This small molecule binds to this protein.
Small molecule (SMILES): OC[C@H]1O[C@@H](O)[C@H](O)[C@@H](O)[C@@H]1O

Sequence of chain 2.A:
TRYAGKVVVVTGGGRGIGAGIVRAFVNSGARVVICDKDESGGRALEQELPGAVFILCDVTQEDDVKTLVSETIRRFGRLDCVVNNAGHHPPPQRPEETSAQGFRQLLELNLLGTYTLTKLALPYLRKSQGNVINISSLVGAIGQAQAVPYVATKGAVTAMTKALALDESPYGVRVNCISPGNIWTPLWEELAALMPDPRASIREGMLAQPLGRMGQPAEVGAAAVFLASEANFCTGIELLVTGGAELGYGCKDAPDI

Binding-site contacts:
Ligand atom O1 contacts residue TRP188 of chain 2.A at 4.0 Å.
Ligand atom O1 contacts residue GLY20 of chain 2.A at 3.4 Å.
Ligand atom O1 contacts residue PRO221 of chain 2.A at 3.6 Å.
Ligand atom C6 contacts residue TRP188 of chain 2.A at 3.4 Å (hydrophobic).
Ligand atom C5 contacts residue PRO190 of chain 2.A at 4.4 Å (hydrophobic).
Ligand atom C5 contacts residue TRP188 of chain 2.A at 3.6 Å (hydrophobic).
Ligand atom O5 contacts residue PRO190 of chain 2.A at 3.3 Å.
Ligand atom O6 contacts residue GLU193 of chain 2.A at 2.8 Å (salt-bridge).
Ligand atom C1 contacts residue PRO190 of chain 2.A at 4.0 Å (hydrophobic).
Ligand atom O5 contacts residue THR189 of chain 2.A at 3.3 Å.
Ligand atom O1 contacts residue THR189 of chain 2.A at 4.0 Å.
Ligand atom O2 contacts residue PRO221 of chain 2.A at 4.4 Å.
Ligand atom O5 contacts residue TRP188 of chain 2.A at 3.5 Å (h-bond).
Ligand atom C4 contacts residue TRP188 of chain 2.A at 4.2 Å (hydrophobic).
Ligand atom C6 contacts residue PRO190 of chain 2.A at 4.0 Å (hydrophobic).
Ligand atom O1 contacts residue PRO190 of chain 2.A at 3.5 Å.
Ligand atom O6 contacts residue THR189 of chain 2.A at 3.7 Å.
Ligand atom O4 contacts residue TRP188 of chain 2.A at 3.4 Å (h-bond).
Ligand atom C1 contacts residue THR189 of chain 2.A at 4.0 Å.
Ligand atom C6 contacts residue THR189 of chain 2.A at 3.6 Å.
Ligand atom C1 contacts residue PRO221 of chain 2.A at 4.1 Å (hydrophobic).
Ligand atom C6 contacts residue GLU193 of chain 2.A at 3.3 Å.
Ligand atom O6 contacts residue PRO190 of chain 2.A at 3.6 Å (h-bond).
Ligand atom C5 contacts residue THR189 of chain 2.A at 4.0 Å.
Ligand atom C1 contacts residue TRP188 of chain 2.A at 3.5 Å (hydrophobic).